This small molecule binds to this protein.
Small molecule (SMILES): CC(=O)N[C@H]1[C@H](O[C@H]2[C@H](O)[C@@H](NC(C)=O)CO[C@@H]2CO[C@H]2O[C@@H](C)[C@@H](O)[C@@H](O)[C@@H]2O)O[C@H](CO)[C@@H](O)[C@@H]1O

Sequence of chain 2.A:
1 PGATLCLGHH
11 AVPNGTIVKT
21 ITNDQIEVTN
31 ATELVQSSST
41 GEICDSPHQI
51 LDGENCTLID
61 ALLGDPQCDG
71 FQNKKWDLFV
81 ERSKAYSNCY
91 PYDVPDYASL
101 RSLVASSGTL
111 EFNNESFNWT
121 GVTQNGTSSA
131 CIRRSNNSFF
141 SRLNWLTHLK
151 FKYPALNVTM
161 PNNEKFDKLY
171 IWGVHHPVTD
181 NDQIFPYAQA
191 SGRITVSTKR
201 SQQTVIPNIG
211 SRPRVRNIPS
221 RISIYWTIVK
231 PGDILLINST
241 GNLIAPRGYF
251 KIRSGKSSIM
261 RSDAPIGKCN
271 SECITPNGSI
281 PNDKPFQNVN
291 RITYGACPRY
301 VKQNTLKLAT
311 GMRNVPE

Binding-site contacts:
Ligand atom C3 contacts residue TYR86 of chain 2.A at 4.2 Å (hydrophobic).
Ligand atom C1 contacts residue ASN55 of chain 2.A at 1.4 Å.
Ligand atom C5 contacts residue TYR86 of chain 2.A at 4.4 Å (hydrophobic).
Ligand atom C5 contacts residue TYR86 of chain 2.A at 4.3 Å (hydrophobic).
Ligand atom C2 contacts residue ASN55 of chain 2.A at 2.5 Å.
Ligand atom O5 contacts residue TYR86 of chain 2.A at 4.3 Å.
Ligand atom C3 contacts residue ASN55 of chain 2.A at 3.9 Å.
Ligand atom C1 contacts residue TYR86 of chain 2.A at 4.4 Å (hydrophobic).
Ligand atom C7 contacts residue ASN55 of chain 2.A at 3.4 Å.
Ligand atom N2 contacts residue ASN55 of chain 2.A at 3.0 Å (h-bond).
Ligand atom C4 contacts residue ASN55 of chain 2.A at 4.3 Å.
Ligand atom C2 contacts residue TYR86 of chain 2.A at 3.9 Å (hydrophobic).
Ligand atom C6 contacts residue TYR86 of chain 2.A at 4.2 Å (hydrophobic).
Ligand atom O5 contacts residue ASN55 of chain 2.A at 2.4 Å (h-bond).
Ligand atom O2 contacts residue TYR86 of chain 2.A at 3.8 Å.
Ligand atom C5 contacts residue ASN55 of chain 2.A at 3.6 Å.
Ligand atom O5 contacts residue TYR86 of chain 2.A at 3.5 Å (h-bond).
Ligand atom O6 contacts residue TYR86 of chain 2.A at 3.6 Å (h-bond).
Ligand atom C1 contacts residue TYR86 of chain 2.A at 3.3 Å (hydrophobic).
Ligand atom C8 contacts residue GLU54 of chain 2.A at 3.9 Å.
Ligand atom O7 contacts residue ASN55 of chain 2.A at 3.5 Å (h-bond).